This protein binds this small molecule.
Small molecule (SMILES): CC(=O)N[C@@H]1[C@@H](O)[C@H](O)[C@@H](CO)O[C@H]1O

Sequence of chain 4.A:
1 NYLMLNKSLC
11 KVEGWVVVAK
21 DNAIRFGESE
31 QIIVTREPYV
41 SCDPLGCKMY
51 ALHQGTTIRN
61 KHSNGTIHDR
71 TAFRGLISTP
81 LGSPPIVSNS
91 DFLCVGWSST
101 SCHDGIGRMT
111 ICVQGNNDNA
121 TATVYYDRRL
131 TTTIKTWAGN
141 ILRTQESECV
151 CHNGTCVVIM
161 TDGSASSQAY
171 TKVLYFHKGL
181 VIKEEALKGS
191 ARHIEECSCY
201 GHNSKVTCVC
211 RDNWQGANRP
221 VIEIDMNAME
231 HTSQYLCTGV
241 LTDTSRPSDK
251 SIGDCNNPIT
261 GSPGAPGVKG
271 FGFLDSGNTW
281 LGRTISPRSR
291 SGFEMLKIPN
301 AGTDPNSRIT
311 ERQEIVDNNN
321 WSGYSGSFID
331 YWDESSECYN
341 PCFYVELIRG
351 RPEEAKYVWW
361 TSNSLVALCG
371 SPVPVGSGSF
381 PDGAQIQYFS

Sequence of chain 1.A:
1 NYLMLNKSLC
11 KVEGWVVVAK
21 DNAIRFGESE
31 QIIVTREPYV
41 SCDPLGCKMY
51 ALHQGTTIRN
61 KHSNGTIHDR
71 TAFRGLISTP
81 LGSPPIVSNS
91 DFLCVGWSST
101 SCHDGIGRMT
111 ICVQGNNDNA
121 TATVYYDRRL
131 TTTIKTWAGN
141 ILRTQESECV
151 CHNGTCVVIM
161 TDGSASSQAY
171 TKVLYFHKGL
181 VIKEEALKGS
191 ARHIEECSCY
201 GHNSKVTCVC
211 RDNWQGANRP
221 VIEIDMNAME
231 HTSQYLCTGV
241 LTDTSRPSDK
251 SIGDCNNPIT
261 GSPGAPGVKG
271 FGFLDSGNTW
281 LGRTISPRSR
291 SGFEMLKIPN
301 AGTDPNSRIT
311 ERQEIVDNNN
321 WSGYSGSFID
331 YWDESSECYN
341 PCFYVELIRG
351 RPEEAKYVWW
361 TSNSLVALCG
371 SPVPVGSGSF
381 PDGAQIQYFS

Binding-site contacts:
Ligand atom C1 contacts residue SER377 of chain 1.A at 3.9 Å.
Ligand atom C4 contacts residue ASN119 of chain 4.A at 4.0 Å.
Ligand atom O5 contacts residue ASN119 of chain 4.A at 2.4 Å (h-bond).
Ligand atom C5 contacts residue SER377 of chain 1.A at 4.3 Å.
Ligand atom O6 contacts residue VAL375 of chain 1.A at 3.5 Å (h-bond).
Ligand atom O5 contacts residue SER377 of chain 1.A at 3.2 Å.
Ligand atom C1 contacts residue VAL375 of chain 1.A at 3.7 Å (hydrophobic).
Ligand atom C1 contacts residue ASN119 of chain 4.A at 1.4 Å.
Ligand atom O5 contacts residue GLY376 of chain 1.A at 3.3 Å.
Ligand atom C6 contacts residue GLY376 of chain 1.A at 3.5 Å.
Ligand atom O6 contacts residue SER377 of chain 1.A at 4.5 Å.
Ligand atom N2 contacts residue LYS135 of chain 4.A at 3.7 Å.
Ligand atom C1 contacts residue GLY376 of chain 1.A at 3.8 Å.
Ligand atom C2 contacts residue ASN119 of chain 4.A at 2.1 Å.
Ligand atom O3 contacts residue ASN119 of chain 4.A at 4.5 Å.
Ligand atom C5 contacts residue VAL375 of chain 1.A at 3.5 Å (hydrophobic).
Ligand atom N2 contacts residue ASN119 of chain 4.A at 2.7 Å (h-bond).
Ligand atom C8 contacts residue LYS135 of chain 4.A at 4.5 Å.
Ligand atom C5 contacts residue GLY376 of chain 1.A at 3.8 Å.
Ligand atom C3 contacts residue ASN119 of chain 4.A at 3.5 Å.
Ligand atom O5 contacts residue VAL375 of chain 1.A at 3.6 Å.
Ligand atom C2 contacts residue LYS135 of chain 4.A at 4.4 Å.
Ligand atom C6 contacts residue VAL375 of chain 1.A at 4.1 Å (hydrophobic).
Ligand atom O7 contacts residue ASN119 of chain 4.A at 3.2 Å (h-bond).
Ligand atom C8 contacts residue ASN119 of chain 4.A at 4.3 Å.
Ligand atom C7 contacts residue ASN119 of chain 4.A at 3.1 Å.
Ligand atom C6 contacts residue SER377 of chain 1.A at 4.2 Å.
Ligand atom O6 contacts residue GLN313 of chain 1.A at 3.8 Å.
Ligand atom C5 contacts residue ASN119 of chain 4.A at 3.6 Å.
Ligand atom C1 contacts residue LYS135 of chain 4.A at 4.2 Å.
Ligand atom C6 contacts residue GLN313 of chain 1.A at 4.4 Å.
Ligand atom O6 contacts residue GLY376 of chain 1.A at 2.7 Å (h-bond).